Sequence of chain 1.A:
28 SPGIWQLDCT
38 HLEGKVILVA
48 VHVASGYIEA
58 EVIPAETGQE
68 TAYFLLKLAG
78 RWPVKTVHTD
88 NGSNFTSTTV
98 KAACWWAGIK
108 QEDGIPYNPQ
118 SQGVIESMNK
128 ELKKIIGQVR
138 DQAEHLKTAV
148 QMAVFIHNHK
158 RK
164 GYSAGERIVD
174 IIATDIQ

This small molecule binds to this protein.
Small molecule (SMILES): COc1ccc(CNC(=O)c2ccccc2C[NH2+]Cc2ccc3c(c2C(=O)O)OCO3)cc1

Binding-site contacts:
Ligand atom C30 contacts residue GLN66 of chain 1.A at 3.8 Å.
Ligand atom C31 contacts residue GLU141 of chain 1.B at 3.5 Å.
Ligand atom O33 contacts residue ALA140 of chain 1.B at 3.5 Å.
Ligand atom O26 contacts residue TYR70 of chain 1.A at 3.4 Å.
Ligand atom O33 contacts residue HIS142 of chain 1.B at 2.9 Å (h-bond).
Ligand atom C14 contacts residue GLN139 of chain 1.B at 3.2 Å.
Ligand atom C30 contacts residue THR145 of chain 1.B at 3.6 Å.
Ligand atom O32 contacts residue ALA140 of chain 1.B at 3.7 Å.
Ligand atom C12 contacts residue ALA69 of chain 1.A at 3.7 Å (hydrophobic).
Ligand atom C31 contacts residue ALA140 of chain 1.B at 3.8 Å (hydrophobic).
Ligand atom C15 contacts residue ASP138 of chain 1.B at 3.6 Å.
Ligand atom O26 contacts residue GLN66 of chain 1.A at 3.6 Å.
Ligand atom C2 contacts residue GLN139 of chain 1.B at 3.7 Å.
Ligand atom O32 contacts residue GLU141 of chain 1.B at 2.9 Å (salt-bridge).
Ligand atom O28 contacts residue THR145 of chain 1.B at 2.8 Å (h-bond).
Ligand atom C13 contacts residue GLN139 of chain 1.B at 3.5 Å.
Ligand atom O11 contacts residue ALA100 of chain 1.A at 3.3 Å.
Ligand atom C14 contacts residue ALA140 of chain 1.B at 3.8 Å (hydrophobic).
Ligand atom O33 contacts residue GLU141 of chain 1.B at 3.4 Å (salt-bridge).
Ligand atom C17 contacts residue GLU141 of chain 1.B at 3.8 Å.
Ligand atom C4 contacts residue GLN139 of chain 1.B at 3.7 Å.
Ligand atom O28 contacts residue HIS142 of chain 1.B at 3.3 Å (h-bond).
Ligand atom C23 contacts residue GLN66 of chain 1.A at 3.7 Å.
Ligand atom N3 contacts residue GLN139 of chain 1.B at 2.8 Å (h-bond).
Ligand atom C25 contacts residue GLN66 of chain 1.A at 3.5 Å.
Ligand atom C29 contacts residue THR145 of chain 1.B at 3.2 Å.
Ligand atom C24 contacts residue GLN66 of chain 1.A at 3.5 Å.
Ligand atom C27 contacts residue THR145 of chain 1.B at 3.3 Å.
Ligand atom C29 contacts residue GLN66 of chain 1.A at 3.5 Å.
Ligand atom C31 contacts residue THR145 of chain 1.B at 3.6 Å.
Ligand atom C16 contacts residue GLU141 of chain 1.B at 3.5 Å.
Ligand atom C16 contacts residue ALA140 of chain 1.B at 3.8 Å (hydrophobic).
Ligand atom O11 contacts residue ALA69 of chain 1.A at 3.5 Å.
Ligand atom C9 contacts residue THR96 of chain 1.A at 3.8 Å.
Ligand atom C10 contacts residue ALA99 of chain 1.A at 3.6 Å (hydrophobic).
Ligand atom C15 contacts residue GLN139 of chain 1.B at 3.6 Å.
Ligand atom C15 contacts residue ALA140 of chain 1.B at 3.6 Å (hydrophobic).
Ligand atom C6 contacts residue MET149 of chain 1.B at 3.5 Å (hydrophobic).
Ligand atom O33 contacts residue THR145 of chain 1.B at 2.8 Å (h-bond).
Ligand atom C7 contacts residue MET149 of chain 1.B at 3.8 Å (hydrophobic).

Sequence of chain 1.B:
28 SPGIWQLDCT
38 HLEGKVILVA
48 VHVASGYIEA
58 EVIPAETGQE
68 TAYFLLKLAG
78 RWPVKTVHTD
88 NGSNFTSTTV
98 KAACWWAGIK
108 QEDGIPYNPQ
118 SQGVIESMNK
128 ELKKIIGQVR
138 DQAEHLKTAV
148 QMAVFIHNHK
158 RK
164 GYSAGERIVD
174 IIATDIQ